Sequence of chain 3.A:
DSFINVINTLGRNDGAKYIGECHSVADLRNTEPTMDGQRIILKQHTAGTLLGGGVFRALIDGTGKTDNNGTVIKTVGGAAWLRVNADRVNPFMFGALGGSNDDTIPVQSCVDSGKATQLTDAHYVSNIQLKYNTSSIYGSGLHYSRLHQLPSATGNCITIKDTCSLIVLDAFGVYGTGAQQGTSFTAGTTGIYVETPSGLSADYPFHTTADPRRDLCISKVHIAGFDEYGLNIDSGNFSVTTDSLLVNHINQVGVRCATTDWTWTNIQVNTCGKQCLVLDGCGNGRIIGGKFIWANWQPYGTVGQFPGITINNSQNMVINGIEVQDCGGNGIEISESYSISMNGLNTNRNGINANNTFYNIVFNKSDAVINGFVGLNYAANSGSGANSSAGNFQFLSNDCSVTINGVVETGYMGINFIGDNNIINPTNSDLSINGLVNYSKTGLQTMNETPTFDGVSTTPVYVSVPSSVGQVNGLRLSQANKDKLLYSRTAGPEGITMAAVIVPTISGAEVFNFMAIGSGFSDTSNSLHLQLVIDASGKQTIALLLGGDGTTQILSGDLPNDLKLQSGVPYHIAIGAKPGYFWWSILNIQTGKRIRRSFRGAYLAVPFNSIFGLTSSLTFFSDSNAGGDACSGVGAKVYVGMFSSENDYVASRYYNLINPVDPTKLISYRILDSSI

Sequence of chain 1.A:
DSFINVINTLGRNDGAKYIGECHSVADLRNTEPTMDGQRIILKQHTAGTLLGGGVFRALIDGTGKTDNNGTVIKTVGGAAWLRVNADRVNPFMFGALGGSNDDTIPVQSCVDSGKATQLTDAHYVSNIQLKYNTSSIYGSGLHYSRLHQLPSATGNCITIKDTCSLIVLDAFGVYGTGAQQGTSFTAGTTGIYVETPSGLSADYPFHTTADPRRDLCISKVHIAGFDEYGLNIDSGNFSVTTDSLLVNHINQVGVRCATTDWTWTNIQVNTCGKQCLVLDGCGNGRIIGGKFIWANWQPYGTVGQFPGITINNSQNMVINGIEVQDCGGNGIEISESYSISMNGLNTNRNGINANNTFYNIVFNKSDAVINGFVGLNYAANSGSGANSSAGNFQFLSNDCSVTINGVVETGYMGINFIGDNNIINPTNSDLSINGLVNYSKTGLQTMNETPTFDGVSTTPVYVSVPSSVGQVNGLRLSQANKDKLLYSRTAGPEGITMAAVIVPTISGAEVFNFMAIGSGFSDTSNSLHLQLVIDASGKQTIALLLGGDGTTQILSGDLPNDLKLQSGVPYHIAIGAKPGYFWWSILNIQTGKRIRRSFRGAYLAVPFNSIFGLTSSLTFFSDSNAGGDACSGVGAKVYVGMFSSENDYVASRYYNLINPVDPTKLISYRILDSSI

Binding-site contacts:
Ligand atom C4 contacts residue TRP298 of chain 1.A at 4.2 Å (hydrophobic).
Ligand atom O6 contacts residue PHE242 of chain 3.A at 4.0 Å.
Ligand atom C3 contacts residue PHE242 of chain 3.A at 4.0 Å (hydrophobic).
Ligand atom O2 contacts residue TRP298 of chain 1.A at 3.9 Å.
Ligand atom O3 contacts residue TRP298 of chain 1.A at 4.2 Å.
Ligand atom O1 contacts residue PGE1 of chain 3.C at 3.6 Å (h-bond).
Ligand atom C6 contacts residue LEU204 of chain 3.A at 3.7 Å (hydrophobic).
Ligand atom O5 contacts residue GLN329 of chain 1.A at 4.2 Å.
Ligand atom C5 contacts residue ASP265 of chain 3.A at 3.7 Å.
Ligand atom C5 contacts residue PHE242 of chain 3.A at 3.6 Å (hydrophobic).
Ligand atom O1 contacts residue ASP265 of chain 3.A at 2.7 Å (salt-bridge).
Ligand atom C1 contacts residue GLN329 of chain 1.A at 3.5 Å.
Ligand atom C2 contacts residue TRP298 of chain 1.A at 4.0 Å (hydrophobic).
Ligand atom O6 contacts residue PRO216 of chain 3.A at 3.5 Å.
Ligand atom C4 contacts residue PHE242 of chain 3.A at 3.5 Å (hydrophobic).
Ligand atom C6 contacts residue PHE242 of chain 3.A at 3.7 Å (hydrophobic).
Ligand atom C4 contacts residue LEU204 of chain 3.A at 4.1 Å (hydrophobic).
Ligand atom C2 contacts residue TRP298 of chain 1.A at 3.9 Å (hydrophobic).
Ligand atom C6 contacts residue PHE242 of chain 3.A at 3.9 Å (hydrophobic).
Ligand atom O5 contacts residue PHE242 of chain 3.A at 3.6 Å.
Ligand atom C1 contacts residue LEU204 of chain 3.A at 3.9 Å (hydrophobic).
Ligand atom C3 contacts residue LEU204 of chain 3.A at 4.0 Å (hydrophobic).
Ligand atom C5 contacts residue LEU204 of chain 3.A at 4.2 Å (hydrophobic).
Ligand atom C8 contacts residue ARG217 of chain 3.A at 4.1 Å.
Ligand atom C1 contacts residue TRP298 of chain 1.A at 3.9 Å (hydrophobic).
Ligand atom O2 contacts residue TYR382 of chain 1.A at 3.6 Å.
Ligand atom C1 contacts residue ASP330 of chain 1.A at 3.7 Å.
Ligand atom O5 contacts residue ASP265 of chain 3.A at 3.3 Å.
Ligand atom O5 contacts residue ILE297 of chain 1.A at 4.0 Å.
Ligand atom O4 contacts residue TRP298 of chain 1.A at 2.9 Å (h-bond).
Ligand atom C6 contacts residue ARG217 of chain 3.A at 3.9 Å.
Ligand atom C8 contacts residue GLN185 of chain 1.A at 3.2 Å.
Ligand atom O1 contacts residue GLN329 of chain 1.A at 3.8 Å.
Ligand atom O2 contacts residue PGE1 of chain 3.C at 4.1 Å.
Ligand atom O7 contacts residue LEU204 of chain 3.A at 3.6 Å.
Ligand atom C1 contacts residue ASP265 of chain 3.A at 3.4 Å.
Ligand atom C3 contacts residue TRP298 of chain 1.A at 3.8 Å (hydrophobic).
Ligand atom O2 contacts residue ASP330 of chain 1.A at 2.9 Å (salt-bridge).
Ligand atom C6 contacts residue ILE297 of chain 1.A at 3.8 Å (hydrophobic).
Ligand atom C2 contacts residue ASP330 of chain 1.A at 3.3 Å.

This small molecule binds to this protein.
Small molecule (SMILES): CC(=O)N[C@H]1[C@@H](O[C@@H]2[C@H](O[C@@H]3[C@H](O)[C@H](C)O[C@@H](O)[C@H]3O)O[C@H](C)[C@@H](NC(C)=O)[C@@H]2O)O[C@H](CO)[C@H](O)[C@@H]1O[C@@H]1O[C@H](CO)[C@@H](O)[C@H](O)[C@H]1O